Sequence of chain 1.A:
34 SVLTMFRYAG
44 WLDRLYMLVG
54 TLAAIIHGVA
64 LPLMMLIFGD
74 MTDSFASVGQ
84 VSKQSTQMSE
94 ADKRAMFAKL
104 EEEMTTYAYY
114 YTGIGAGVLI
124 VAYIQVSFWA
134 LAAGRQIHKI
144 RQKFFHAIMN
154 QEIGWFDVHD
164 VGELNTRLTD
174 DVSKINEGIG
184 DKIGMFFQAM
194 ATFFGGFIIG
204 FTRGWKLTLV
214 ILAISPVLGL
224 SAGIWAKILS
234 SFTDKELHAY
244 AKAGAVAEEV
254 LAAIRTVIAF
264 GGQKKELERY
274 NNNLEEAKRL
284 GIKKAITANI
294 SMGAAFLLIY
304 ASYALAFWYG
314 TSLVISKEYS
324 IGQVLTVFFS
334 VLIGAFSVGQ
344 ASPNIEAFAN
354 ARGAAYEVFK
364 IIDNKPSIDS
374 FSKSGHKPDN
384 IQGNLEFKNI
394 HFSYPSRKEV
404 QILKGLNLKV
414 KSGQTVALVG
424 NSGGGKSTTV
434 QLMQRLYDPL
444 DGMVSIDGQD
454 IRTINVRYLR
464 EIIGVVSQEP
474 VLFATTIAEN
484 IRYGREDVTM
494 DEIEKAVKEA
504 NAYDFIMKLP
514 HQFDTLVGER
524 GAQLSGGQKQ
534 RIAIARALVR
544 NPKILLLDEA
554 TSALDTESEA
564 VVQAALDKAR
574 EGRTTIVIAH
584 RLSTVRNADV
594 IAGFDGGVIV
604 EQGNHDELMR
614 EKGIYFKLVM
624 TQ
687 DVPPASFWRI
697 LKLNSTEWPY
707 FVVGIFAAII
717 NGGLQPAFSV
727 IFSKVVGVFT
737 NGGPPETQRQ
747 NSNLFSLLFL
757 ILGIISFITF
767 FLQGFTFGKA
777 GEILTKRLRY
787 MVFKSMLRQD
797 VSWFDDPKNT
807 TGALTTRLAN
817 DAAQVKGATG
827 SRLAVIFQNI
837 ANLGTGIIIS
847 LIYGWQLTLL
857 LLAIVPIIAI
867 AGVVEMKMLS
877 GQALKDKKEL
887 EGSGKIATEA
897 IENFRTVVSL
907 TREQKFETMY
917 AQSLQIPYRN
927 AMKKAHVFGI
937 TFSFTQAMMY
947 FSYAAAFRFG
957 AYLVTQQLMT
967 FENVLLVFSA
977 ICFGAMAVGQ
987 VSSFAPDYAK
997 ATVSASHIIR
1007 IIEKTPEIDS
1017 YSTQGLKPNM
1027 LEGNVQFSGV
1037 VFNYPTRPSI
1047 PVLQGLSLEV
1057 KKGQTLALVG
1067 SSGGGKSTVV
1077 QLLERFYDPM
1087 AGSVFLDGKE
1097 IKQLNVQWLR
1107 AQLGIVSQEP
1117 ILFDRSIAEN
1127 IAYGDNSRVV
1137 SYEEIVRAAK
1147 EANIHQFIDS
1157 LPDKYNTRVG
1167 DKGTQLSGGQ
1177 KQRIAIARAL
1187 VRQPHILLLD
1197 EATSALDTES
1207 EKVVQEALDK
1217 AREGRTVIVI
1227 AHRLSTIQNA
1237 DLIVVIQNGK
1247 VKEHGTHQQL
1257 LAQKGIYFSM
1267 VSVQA

A small-molecule ligand and the protein it binds are described below.
Small molecule (SMILES): CCCCCCCCCCC(CCCCCCCCCC)(CO[C@H]1O[C@@H](CO)[C@H](O[C@@H]2O[C@@H](CO)[C@H](O)[C@@H](O)[C@@H]2O)[C@@H](O)[C@@H]1O)CO[C@H]1O[C@@H](CO)[C@H](O[C@@H]2O[C@@H](CO)[C@H](O)[C@@H](O)[C@@H]2O)[C@@H](O)[C@H]1O

Binding-site contacts:
Ligand atom CBR contacts residue ILE936 of chain 1.A at 4.1 Å (hydrophobic).
Ligand atom CAA contacts residue SER939 of chain 1.A at 4.2 Å.
Ligand atom CAW contacts residue LEU122 of chain 1.A at 4.3 Å (hydrophobic).
Ligand atom CAW contacts residue ILE936 of chain 1.A at 3.8 Å (hydrophobic).
Ligand atom CBA contacts residue ILE936 of chain 1.A at 3.9 Å (hydrophobic).
Ligand atom CAY contacts residue LEU122 of chain 1.A at 3.6 Å (hydrophobic).
Ligand atom CBD contacts residue VAL933 of chain 1.A at 3.9 Å (hydrophobic).
Ligand atom CBG contacts residue TYR126 of chain 1.A at 3.8 Å (hydrophobic).
Ligand atom CBK contacts residue ILE936 of chain 1.A at 4.4 Å (hydrophobic).
Ligand atom CAB contacts residue THR937 of chain 1.A at 3.5 Å.
Ligand atom CAB contacts residue ALA867 of chain 1.A at 4.3 Å (hydrophobic).
Ligand atom CBQ contacts residue TYR126 of chain 1.A at 4.5 Å (hydrophobic).
Ligand atom O1 contacts residue HIS932 of chain 1.A at 4.3 Å.
Ligand atom CAX contacts residue VAL933 of chain 1.A at 4.2 Å (hydrophobic).
Ligand atom CBF contacts residue VAL933 of chain 1.A at 3.8 Å (hydrophobic).
Ligand atom CAA contacts residue LEU122 of chain 1.A at 3.9 Å (hydrophobic).
Ligand atom OAI contacts residue TYR49 of chain 1.A at 4.3 Å.
Ligand atom CAZ contacts residue ILE936 of chain 1.A at 3.7 Å (hydrophobic).
Ligand atom CBI contacts residue TYR126 of chain 1.A at 3.6 Å (hydrophobic).
Ligand atom CAB contacts residue GLU871 of chain 1.A at 4.3 Å.
Ligand atom CBR contacts residue HIS932 of chain 1.A at 4.0 Å.
Ligand atom CBE contacts residue TYR126 of chain 1.A at 4.3 Å (hydrophobic).
Ligand atom CBS contacts residue HIS932 of chain 1.A at 3.9 Å.
Ligand atom C2 contacts residue HIS932 of chain 1.A at 4.3 Å.
Ligand atom CBM contacts residue TYR49 of chain 1.A at 4.5 Å (hydrophobic).
Ligand atom CBH contacts residue ILE936 of chain 1.A at 3.7 Å (hydrophobic).
Ligand atom CAX contacts residue VAL870 of chain 1.A at 3.9 Å (hydrophobic).
Ligand atom CBG contacts residue ILE936 of chain 1.A at 4.2 Å (hydrophobic).
Ligand atom CBA contacts residue TYR126 of chain 1.A at 3.8 Å (hydrophobic).
Ligand atom CBJ contacts residue ILE936 of chain 1.A at 4.2 Å (hydrophobic).
Ligand atom CBC contacts residue TYR126 of chain 1.A at 3.7 Å (hydrophobic).
Ligand atom CAW contacts residue SER939 of chain 1.A at 4.1 Å.
Ligand atom CAB contacts residue ILE936 of chain 1.A at 4.3 Å (hydrophobic).
Ligand atom CBF contacts residue MET874 of chain 1.A at 4.2 Å (hydrophobic).
Ligand atom CAY contacts residue SER939 of chain 1.A at 4.2 Å.
Ligand atom CBL contacts residue ILE936 of chain 1.A at 3.7 Å (hydrophobic).
Ligand atom O3 contacts residue HIS932 of chain 1.A at 4.4 Å.
Ligand atom CBK contacts residue TYR126 of chain 1.A at 3.2 Å (hydrophobic).
Ligand atom CBD contacts residue MET874 of chain 1.A at 3.6 Å (hydrophobic).
Ligand atom CAB contacts residue VAL870 of chain 1.A at 3.8 Å (hydrophobic).